Binding-site contacts:
Ligand atom PBA contacts residue ARG301 of chain 1.C at 3.8 Å.
Ligand atom OAO contacts residue HIS155 of chain 1.C at 3.5 Å.
Ligand atom CAK contacts residue UDP1 of chain 1.N at 3.8 Å.
Ligand atom CAH contacts residue MET364 of chain 1.C at 3.6 Å (hydrophobic).
Ligand atom CAB contacts residue ASP131 of chain 1.C at 3.4 Å.
Ligand atom OAR contacts residue UDP1 of chain 1.N at 2.6 Å (h-bond).
Ligand atom CAH contacts residue UDP1 of chain 1.N at 3.4 Å.
Ligand atom CAJ contacts residue UDP1 of chain 1.N at 3.7 Å.
Ligand atom CAA contacts residue UDP1 of chain 1.N at 3.6 Å.
Ligand atom OAR contacts residue ASN365 of chain 1.C at 2.7 Å (h-bond).
Ligand atom OAY contacts residue SER300 of chain 1.C at 3.8 Å.
Ligand atom OAZ contacts residue ARG263 of chain 1.C at 3.6 Å.
Ligand atom CAH contacts residue ASN365 of chain 1.C at 3.7 Å.
Ligand atom CAC contacts residue ASP131 of chain 1.C at 3.5 Å.
Ligand atom OAP contacts residue ASP131 of chain 1.C at 2.8 Å (salt-bridge).
Ligand atom OAQ contacts residue HIS155 of chain 1.C at 3.3 Å (h-bond).
Ligand atom CAL contacts residue UDP1 of chain 1.N at 3.6 Å.
Ligand atom OAR contacts residue MET364 of chain 1.C at 3.4 Å.
Ligand atom OAS contacts residue ASN365 of chain 1.C at 3.3 Å (h-bond).
Ligand atom CAG contacts residue ARG263 of chain 1.C at 3.6 Å.
Ligand atom OAY contacts residue ARG301 of chain 1.C at 2.9 Å (salt-bridge).
Ligand atom OAS contacts residue MET364 of chain 1.C at 3.1 Å (h-bond).
Ligand atom OAT contacts residue UDP1 of chain 1.N at 2.9 Å (h-bond).
Ligand atom OAW contacts residue ARG301 of chain 1.C at 3.1 Å (salt-bridge).
Ligand atom NAN contacts residue UDP1 of chain 1.N at 2.6 Å (h-bond).
Ligand atom OAS contacts residue ASP362 of chain 1.C at 2.5 Å (salt-bridge).
Ligand atom OAP contacts residue HIS133 of chain 1.C at 3.8 Å.
Ligand atom OAR contacts residue LEU366 of chain 1.C at 3.6 Å.
Ligand atom CAI contacts residue ASP362 of chain 1.C at 3.6 Å.
Ligand atom OAQ contacts residue ILE226 of chain 1.C at 3.0 Å.
Ligand atom CAV contacts residue UDP1 of chain 1.N at 3.5 Å.
Ligand atom OAS contacts residue GLY363 of chain 1.C at 3.2 Å (h-bond).
Ligand atom OAO contacts residue ASP131 of chain 1.C at 2.5 Å (salt-bridge).
Ligand atom OAT contacts residue TRP86 of chain 1.C at 3.7 Å.
Ligand atom CAM contacts residue UDP1 of chain 1.N at 3.5 Å.
Ligand atom OAQ contacts residue GLN186 of chain 1.C at 3.0 Å (h-bond).
Ligand atom CAV contacts residue ARG263 of chain 1.C at 3.7 Å.
Ligand atom OAW contacts residue ARG263 of chain 1.C at 3.5 Å.
Ligand atom CAI contacts residue UDP1 of chain 1.N at 3.4 Å.
Ligand atom OAT contacts residue ASP362 of chain 1.C at 3.5 Å (salt-bridge).

Sequence of chain 1.C:
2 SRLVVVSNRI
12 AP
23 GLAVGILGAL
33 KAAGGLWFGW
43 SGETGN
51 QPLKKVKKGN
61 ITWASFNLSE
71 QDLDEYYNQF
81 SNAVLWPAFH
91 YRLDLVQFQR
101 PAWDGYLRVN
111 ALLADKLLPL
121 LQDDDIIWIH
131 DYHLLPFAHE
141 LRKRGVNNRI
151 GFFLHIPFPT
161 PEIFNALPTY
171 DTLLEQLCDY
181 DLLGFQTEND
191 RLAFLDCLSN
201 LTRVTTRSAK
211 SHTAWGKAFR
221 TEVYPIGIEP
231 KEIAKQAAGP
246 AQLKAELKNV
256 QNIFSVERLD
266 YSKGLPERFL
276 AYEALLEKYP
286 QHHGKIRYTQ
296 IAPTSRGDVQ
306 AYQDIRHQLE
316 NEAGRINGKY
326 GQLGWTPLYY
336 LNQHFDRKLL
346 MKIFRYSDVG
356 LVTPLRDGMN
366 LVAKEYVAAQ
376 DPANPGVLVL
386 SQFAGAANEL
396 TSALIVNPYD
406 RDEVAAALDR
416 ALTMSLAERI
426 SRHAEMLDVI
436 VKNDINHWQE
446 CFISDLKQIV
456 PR

A protein and the small-molecule ligand that binds it are described below.
Small molecule (SMILES): O=P(O)(O)OC[C@H]1C[C@H](N[C@H]2C=C(CO)[C@@H](O)[C@H](O)[C@H]2O)[C@H](O)[C@@H](O)[C@@H]1O